Binding-site contacts:
Ligand atom OAA contacts residue HEM1 of chain 1.F at 3.3 Å.
Ligand atom CAL contacts residue ARG291 of chain 1.B at 4.3 Å.
Ligand atom CAG contacts residue ARG291 of chain 1.B at 3.2 Å.
Ligand atom OAC contacts residue HEM1 of chain 1.F at 4.3 Å.
Ligand atom CAJ contacts residue HEM1 of chain 1.F at 4.2 Å.
Ligand atom CAH contacts residue MET396 of chain 1.B at 4.4 Å (hydrophobic).
Ligand atom OAB contacts residue MET396 of chain 1.B at 4.1 Å.
Ligand atom CAJ contacts residue LEU296 of chain 1.B at 3.7 Å (hydrophobic).
Ligand atom CAO contacts residue MET396 of chain 1.B at 4.2 Å (hydrophobic).
Ligand atom OAD contacts residue MET396 of chain 1.B at 4.2 Å.
Ligand atom CAL contacts residue HEM1 of chain 1.F at 4.0 Å.
Ligand atom OAD contacts residue LEU296 of chain 1.B at 3.6 Å.
Ligand atom CAI contacts residue HEM1 of chain 1.F at 4.2 Å.
Ligand atom CAM contacts residue ARG291 of chain 1.B at 4.1 Å.
Ligand atom CAF contacts residue HEM1 of chain 1.F at 3.5 Å.
Ligand atom OAD contacts residue GLY295 of chain 1.B at 3.7 Å.
Ligand atom CAG contacts residue MET396 of chain 1.B at 4.4 Å (hydrophobic).
Ligand atom CAJ contacts residue MET396 of chain 1.B at 4.1 Å (hydrophobic).
Ligand atom OAD contacts residue ARG291 of chain 1.B at 2.6 Å (salt-bridge).
Ligand atom CAO contacts residue HEM1 of chain 1.F at 4.0 Å.
Ligand atom OAE contacts residue HEM1 of chain 1.F at 2.8 Å (h-bond).
Ligand atom CAG contacts residue HEM1 of chain 1.F at 4.0 Å.
Ligand atom OAC contacts residue PRO241 of chain 1.B at 3.9 Å.
Ligand atom CAM contacts residue LEU296 of chain 1.B at 3.2 Å (hydrophobic).
Ligand atom CAN contacts residue MET396 of chain 1.B at 3.9 Å (hydrophobic).
Ligand atom OAB contacts residue LEU296 of chain 1.B at 2.9 Å.
Ligand atom CAH contacts residue LEU296 of chain 1.B at 4.2 Å (hydrophobic).
Ligand atom CAK contacts residue HEM1 of chain 1.F at 3.6 Å.
Ligand atom CAM contacts residue MET396 of chain 1.B at 3.9 Å (hydrophobic).
Ligand atom CAL contacts residue MET396 of chain 1.B at 4.4 Å (hydrophobic).
Ligand atom CAJ contacts residue ARG291 of chain 1.B at 3.0 Å.
Ligand atom CAN contacts residue LEU296 of chain 1.B at 3.9 Å (hydrophobic).

Sequence of chain 1.B:
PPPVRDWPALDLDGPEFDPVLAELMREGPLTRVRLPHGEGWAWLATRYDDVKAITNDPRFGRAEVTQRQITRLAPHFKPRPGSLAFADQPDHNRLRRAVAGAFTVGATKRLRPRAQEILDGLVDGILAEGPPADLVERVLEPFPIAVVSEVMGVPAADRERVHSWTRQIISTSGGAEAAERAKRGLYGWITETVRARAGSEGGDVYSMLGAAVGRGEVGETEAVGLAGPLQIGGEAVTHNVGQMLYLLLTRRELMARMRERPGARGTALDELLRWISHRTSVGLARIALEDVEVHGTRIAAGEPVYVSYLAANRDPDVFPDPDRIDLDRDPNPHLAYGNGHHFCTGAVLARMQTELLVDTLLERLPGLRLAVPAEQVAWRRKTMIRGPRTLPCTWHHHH

A protein and the small-molecule ligand that binds it are described below.
Small molecule (SMILES): Oc1cc(O)c2c(O)cc(O)c(O)c2c1